Binding-site contacts:
Ligand atom C12 contacts residue GLY10 of chain 6.A at 3.7 Å.
Ligand atom O13 contacts residue GLY10 of chain 6.A at 3.7 Å.
Ligand atom C02 contacts residue GLY90 of chain 6.A at 3.9 Å.
Ligand atom O14 contacts residue SER11 of chain 6.A at 3.3 Å (h-bond).
Ligand atom N09 contacts residue PRO9 of chain 6.A at 4.2 Å.
Ligand atom C01 contacts residue GLY90 of chain 6.A at 4.0 Å.
Ligand atom C02 contacts residue HIS19 of chain 6.A at 3.6 Å.
Ligand atom C08 contacts residue PHE12 of chain 6.A at 4.3 Å (hydrophobic).
Ligand atom O13 contacts residue SER11 of chain 6.A at 3.8 Å.
Ligand atom C06 contacts residue THR120 of chain 6.A at 4.3 Å.
Ligand atom N09 contacts residue HIS19 of chain 6.A at 4.1 Å.
Ligand atom C03 contacts residue HIS19 of chain 6.A at 3.5 Å.
Ligand atom C05 contacts residue GLY18 of chain 6.A at 4.1 Å.
Ligand atom N09 contacts residue GLY90 of chain 6.A at 4.3 Å.
Ligand atom C06 contacts residue HIS19 of chain 6.A at 4.0 Å.
Ligand atom O14 contacts residue PHE12 of chain 6.A at 3.6 Å.
Ligand atom C04 contacts residue ILE22 of chain 6.A at 3.4 Å (hydrophobic).
Ligand atom C01 contacts residue HIS19 of chain 6.A at 3.8 Å.
Ligand atom C04 contacts residue HIS19 of chain 6.A at 3.7 Å.
Ligand atom C04 contacts residue GLY90 of chain 6.A at 3.4 Å.
Ligand atom C06 contacts residue GLY90 of chain 6.A at 4.0 Å.
Ligand atom C08 contacts residue PRO9 of chain 6.A at 3.6 Å (hydrophobic).
Ligand atom C05 contacts residue HIS19 of chain 6.A at 4.0 Å.
Ligand atom C04 contacts residue GLY18 of chain 6.A at 4.0 Å.
Ligand atom C08 contacts residue HIS19 of chain 6.A at 4.3 Å.
Ligand atom C11 contacts residue HIS19 of chain 6.A at 3.9 Å.
Ligand atom C10 contacts residue PRO9 of chain 6.A at 3.9 Å (hydrophobic).
Ligand atom C08 contacts residue GLY90 of chain 6.A at 4.1 Å.
Ligand atom O14 contacts residue HIS19 of chain 6.A at 3.8 Å.
Ligand atom C05 contacts residue GLY90 of chain 6.A at 3.7 Å.
Ligand atom C03 contacts residue GLY90 of chain 6.A at 3.4 Å.
Ligand atom C07 contacts residue GLY90 of chain 6.A at 3.6 Å.
Ligand atom C04 contacts residue THR120 of chain 6.A at 4.2 Å.
Ligand atom C12 contacts residue HIS19 of chain 6.A at 4.3 Å.
Ligand atom C06 contacts residue ARG92 of chain 6.A at 3.7 Å.
Ligand atom C05 contacts residue THR120 of chain 6.A at 3.4 Å.
Ligand atom C05 contacts residue ILE22 of chain 6.A at 4.0 Å (hydrophobic).
Ligand atom C12 contacts residue SER11 of chain 6.A at 3.9 Å.
Ligand atom C07 contacts residue HIS19 of chain 6.A at 4.0 Å.
Ligand atom O14 contacts residue GLY10 of chain 6.A at 3.4 Å.

Sequence of chain 6.A:
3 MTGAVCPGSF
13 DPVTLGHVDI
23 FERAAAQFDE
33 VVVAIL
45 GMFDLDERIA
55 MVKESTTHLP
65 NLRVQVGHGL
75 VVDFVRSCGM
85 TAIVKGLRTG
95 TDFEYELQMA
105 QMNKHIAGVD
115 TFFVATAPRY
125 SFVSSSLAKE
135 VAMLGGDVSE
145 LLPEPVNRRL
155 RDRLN

A protein and the small-molecule ligand that binds it are described below.
Small molecule (SMILES): O=C(O)CCn1ccc2ccccc21